Sequence of chain 2.A:
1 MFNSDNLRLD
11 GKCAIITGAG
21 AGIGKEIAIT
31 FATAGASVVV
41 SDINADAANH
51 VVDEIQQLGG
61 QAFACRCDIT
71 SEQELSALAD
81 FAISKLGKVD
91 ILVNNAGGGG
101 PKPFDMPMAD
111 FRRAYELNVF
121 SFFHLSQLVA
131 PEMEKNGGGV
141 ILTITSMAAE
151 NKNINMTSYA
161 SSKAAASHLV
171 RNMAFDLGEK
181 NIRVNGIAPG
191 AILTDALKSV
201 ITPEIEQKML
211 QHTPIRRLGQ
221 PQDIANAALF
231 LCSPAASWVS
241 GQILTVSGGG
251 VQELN

Binding-site contacts:
Ligand atom C18 contacts residue VAL200 of chain 2.A at 4.0 Å (hydrophobic).
Ligand atom C7 contacts residue SER146 of chain 2.A at 3.6 Å.
Ligand atom C3 contacts residue ASN151 of chain 2.A at 3.5 Å.
Ligand atom C4 contacts residue SER146 of chain 2.A at 3.9 Å.
Ligand atom C15 contacts residue NAI1 of chain 2.D at 3.5 Å.
Ligand atom O7 contacts residue NAI1 of chain 2.D at 3.2 Å.
Ligand atom O7 contacts residue SER146 of chain 2.A at 2.7 Å (h-bond).
Ligand atom O3 contacts residue ALA148 of chain 2.A at 3.5 Å.
Ligand atom O24 contacts residue GLY99 of chain 2.A at 3.0 Å (h-bond).
Ligand atom C12 contacts residue VAL200 of chain 2.A at 3.9 Å (hydrophobic).
Ligand atom C19 contacts residue MET209 of chain 2.A at 3.8 Å (hydrophobic).
Ligand atom C6 contacts residue SER146 of chain 2.A at 3.9 Å.
Ligand atom C5 contacts residue GLN252 of chain 2.A at 3.7 Å.
Ligand atom C4 contacts residue GLN252 of chain 2.A at 4.0 Å.
Ligand atom C24 contacts residue GLY99 of chain 2.A at 3.6 Å.
Ligand atom C19 contacts residue LEU197 of chain 2.A at 3.6 Å (hydrophobic).
Ligand atom C6 contacts residue PRO189 of chain 2.A at 4.0 Å (hydrophobic).
Ligand atom O24 contacts residue GLY98 of chain 2.A at 3.2 Å.
Ligand atom C14 contacts residue TYR159 of chain 2.A at 3.6 Å (hydrophobic).
Ligand atom C7 contacts residue NAI1 of chain 2.D at 3.4 Å.
Ligand atom C6 contacts residue NAI1 of chain 2.D at 3.6 Å.
Ligand atom C3 contacts residue GLN252 of chain 2.A at 3.5 Å.
Ligand atom O3 contacts residue ASN151 of chain 2.A at 2.9 Å (h-bond).
Ligand atom C8 contacts residue NAI1 of chain 2.D at 3.9 Å.
Ligand atom C1 contacts residue GLU253 of chain 2.A at 3.9 Å.
Ligand atom O7 contacts residue TYR159 of chain 2.A at 2.8 Å (h-bond).
Ligand atom C16 contacts residue TYR159 of chain 2.A at 3.4 Å (hydrophobic).
Ligand atom C15 contacts residue TYR159 of chain 2.A at 3.1 Å (hydrophobic).
Ligand atom C16 contacts residue NAI1 of chain 2.D at 3.9 Å.
Ligand atom C4 contacts residue ALA148 of chain 2.A at 4.0 Å (hydrophobic).
Ligand atom C10 contacts residue GLN252 of chain 2.A at 3.9 Å.
Ligand atom C11 contacts residue VAL200 of chain 2.A at 4.0 Å (hydrophobic).
Ligand atom C7 contacts residue TYR159 of chain 2.A at 3.9 Å (hydrophobic).
Ligand atom C6 contacts residue GLY190 of chain 2.A at 3.8 Å.
Ligand atom C22 contacts residue GLY100 of chain 2.A at 4.0 Å.
Ligand atom C1 contacts residue GLN252 of chain 2.A at 3.3 Å.
Ligand atom C18 contacts residue LEU197 of chain 2.A at 3.6 Å (hydrophobic).
Ligand atom C18 contacts residue ALA196 of chain 2.A at 3.6 Å (hydrophobic).
Ligand atom C2 contacts residue GLU253 of chain 2.A at 4.0 Å.
Ligand atom C2 contacts residue GLN252 of chain 2.A at 3.7 Å.

The small molecule below binds the protein below.
Small molecule (SMILES): C[C@H](CCC(=O)NCC(=O)O)[C@H]1CC[C@H]2[C@@H]3C(O)C[C@@H]4C[C@H](O)CC[C@]4(C)[C@H]3CC[C@]12C